Binding-site contacts:
Ligand atom C7 contacts residue ASN263 of chain 1.I at 3.2 Å.
Ligand atom C8 contacts residue HIS32 of chain 1.L at 3.9 Å.
Ligand atom O3 contacts residue SER2 of chain 1.L at 3.4 Å.
Ligand atom O6 contacts residue SER96 of chain 1.L at 4.3 Å.
Ligand atom C3 contacts residue SER2 of chain 1.L at 4.0 Å.
Ligand atom C8 contacts residue TYR110 of chain 1.K at 3.5 Å (hydrophobic).
Ligand atom O6 contacts residue ASN264 of chain 1.I at 3.4 Å (h-bond).
Ligand atom C7 contacts residue PHE93 of chain 1.L at 4.0 Å (hydrophobic).
Ligand atom O7 contacts residue ASN263 of chain 1.I at 3.0 Å (h-bond).
Ligand atom O5 contacts residue GLY95 of chain 1.L at 3.9 Å.
Ligand atom O5 contacts residue ILE284 of chain 1.I at 3.9 Å.
Ligand atom O4 contacts residue SER2 of chain 1.L at 4.0 Å.
Ligand atom C6 contacts residue GLY95 of chain 1.L at 3.3 Å.
Ligand atom N2 contacts residue PHE93 of chain 1.L at 4.2 Å.
Ligand atom C7 contacts residue SER96 of chain 1.L at 3.4 Å.
Ligand atom C2 contacts residue SER96 of chain 1.L at 3.6 Å.
Ligand atom N2 contacts residue ASN263 of chain 1.I at 3.0 Å (h-bond).
Ligand atom C6 contacts residue THR25 of chain 1.L at 3.7 Å.
Ligand atom O3 contacts residue PHE93 of chain 1.L at 4.3 Å.
Ligand atom C6 contacts residue ILE284 of chain 1.I at 3.7 Å (hydrophobic).
Ligand atom N2 contacts residue SER96 of chain 1.L at 3.7 Å.
Ligand atom C1 contacts residue ASN263 of chain 1.I at 1.4 Å.
Ligand atom C4 contacts residue ASN263 of chain 1.I at 4.2 Å.
Ligand atom O3 contacts residue GLY95 of chain 1.L at 2.9 Å (h-bond).
Ligand atom C6 contacts residue TYR27 of chain 1.L at 4.1 Å (hydrophobic).
Ligand atom C3 contacts residue ASN263 of chain 1.I at 3.8 Å.
Ligand atom O3 contacts residue SER96 of chain 1.L at 3.7 Å.
Ligand atom C5 contacts residue GLY95 of chain 1.L at 3.9 Å.
Ligand atom O6 contacts residue THR265 of chain 1.I at 3.8 Å.
Ligand atom O6 contacts residue ASN263 of chain 1.I at 4.1 Å.
Ligand atom C2 contacts residue ASN263 of chain 1.I at 2.5 Å.
Ligand atom C3 contacts residue SER96 of chain 1.L at 4.3 Å.
Ligand atom C8 contacts residue PHE93 of chain 1.L at 3.6 Å (hydrophobic).
Ligand atom O6 contacts residue GLY95 of chain 1.L at 2.4 Å (h-bond).
Ligand atom O7 contacts residue SER96 of chain 1.L at 2.9 Å (h-bond).
Ligand atom O5 contacts residue ASN263 of chain 1.I at 2.2 Å (h-bond).
Ligand atom C5 contacts residue ASN263 of chain 1.I at 3.6 Å.
Ligand atom O6 contacts residue TYR27 of chain 1.L at 3.7 Å.
Ligand atom O7 contacts residue TYR110 of chain 1.K at 4.0 Å.
Ligand atom C3 contacts residue GLY95 of chain 1.L at 4.3 Å.

Sequence of chain 1.L:
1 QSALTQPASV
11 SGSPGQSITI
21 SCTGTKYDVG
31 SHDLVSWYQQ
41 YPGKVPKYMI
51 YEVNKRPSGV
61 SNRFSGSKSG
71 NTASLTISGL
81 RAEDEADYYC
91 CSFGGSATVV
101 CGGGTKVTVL

This protein binds this small molecule.
Small molecule (SMILES): CC(=O)N[C@H]1[C@H](O[C@H]2[C@H](O)[C@@H](NC(C)=O)CO[C@@H]2CO)O[C@H](CO)[C@@H](O[C@@H]2O[C@H](CO)[C@@H](O)[C@H](O[C@H]3O[C@H](CO)[C@@H](O)[C@H](O)[C@@H]3O[C@H]3O[C@H](CO)[C@@H](O)[C@H](O)[C@@H]3O)[C@@H]2O)[C@@H]1O

Sequence of chain 1.I:
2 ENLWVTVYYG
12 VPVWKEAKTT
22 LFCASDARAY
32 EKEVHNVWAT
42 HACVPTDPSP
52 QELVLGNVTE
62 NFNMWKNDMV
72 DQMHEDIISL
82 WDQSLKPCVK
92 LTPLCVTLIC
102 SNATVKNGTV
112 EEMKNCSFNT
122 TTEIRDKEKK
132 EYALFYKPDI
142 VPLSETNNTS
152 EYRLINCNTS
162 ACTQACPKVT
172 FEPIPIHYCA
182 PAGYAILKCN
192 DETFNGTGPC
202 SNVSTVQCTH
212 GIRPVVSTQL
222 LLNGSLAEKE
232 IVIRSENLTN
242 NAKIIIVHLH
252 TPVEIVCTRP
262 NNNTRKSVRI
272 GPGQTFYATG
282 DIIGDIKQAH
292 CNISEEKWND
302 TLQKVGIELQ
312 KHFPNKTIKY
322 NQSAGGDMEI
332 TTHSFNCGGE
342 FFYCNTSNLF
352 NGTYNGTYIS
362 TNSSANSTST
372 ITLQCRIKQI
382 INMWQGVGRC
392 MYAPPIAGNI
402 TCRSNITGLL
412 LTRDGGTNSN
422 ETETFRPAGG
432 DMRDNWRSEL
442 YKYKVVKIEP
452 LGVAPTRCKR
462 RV

Sequence of chain 1.K:
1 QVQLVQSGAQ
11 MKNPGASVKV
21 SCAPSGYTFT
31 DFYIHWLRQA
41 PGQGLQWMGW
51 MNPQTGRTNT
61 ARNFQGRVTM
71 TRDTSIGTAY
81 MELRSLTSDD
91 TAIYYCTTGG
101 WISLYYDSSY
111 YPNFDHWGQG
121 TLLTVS